The small molecule below binds the protein below.
Small molecule (SMILES): CC(=O)N[C@@H]1[C@@H](O)[C@H](O)[C@@H](CO)O[C@H]1O

Binding-site contacts:
Ligand atom C2 contacts residue GLN580 of chain 1.B at 3.6 Å.
Ligand atom O3 contacts residue GLN580 of chain 1.B at 4.2 Å.
Ligand atom O7 contacts residue ASN331 of chain 1.B at 4.3 Å.
Ligand atom N2 contacts residue GLN580 of chain 1.B at 2.8 Å (h-bond).
Ligand atom C8 contacts residue ASN331 of chain 1.B at 3.5 Å.
Ligand atom N2 contacts residue ASN331 of chain 1.B at 2.9 Å (h-bond).
Ligand atom O4 contacts residue THR581 of chain 1.B at 4.2 Å.
Ligand atom C2 contacts residue ASN331 of chain 1.B at 2.5 Å.
Ligand atom C3 contacts residue GLN580 of chain 1.B at 3.6 Å.
Ligand atom O7 contacts residue GLN580 of chain 1.B at 3.8 Å.
Ligand atom C5 contacts residue ASN331 of chain 1.B at 3.7 Å.
Ligand atom C7 contacts residue GLN580 of chain 1.B at 3.7 Å.
Ligand atom C7 contacts residue ASN331 of chain 1.B at 3.4 Å.
Ligand atom C4 contacts residue ASN331 of chain 1.B at 4.2 Å.
Ligand atom C3 contacts residue THR581 of chain 1.B at 4.4 Å.
Ligand atom O5 contacts residue ASN331 of chain 1.B at 2.4 Å (h-bond).
Ligand atom C3 contacts residue ASN331 of chain 1.B at 3.8 Å.
Ligand atom C1 contacts residue GLN580 of chain 1.B at 3.9 Å.
Ligand atom C1 contacts residue ASN331 of chain 1.B at 1.4 Å.

Sequence of chain 1.B:
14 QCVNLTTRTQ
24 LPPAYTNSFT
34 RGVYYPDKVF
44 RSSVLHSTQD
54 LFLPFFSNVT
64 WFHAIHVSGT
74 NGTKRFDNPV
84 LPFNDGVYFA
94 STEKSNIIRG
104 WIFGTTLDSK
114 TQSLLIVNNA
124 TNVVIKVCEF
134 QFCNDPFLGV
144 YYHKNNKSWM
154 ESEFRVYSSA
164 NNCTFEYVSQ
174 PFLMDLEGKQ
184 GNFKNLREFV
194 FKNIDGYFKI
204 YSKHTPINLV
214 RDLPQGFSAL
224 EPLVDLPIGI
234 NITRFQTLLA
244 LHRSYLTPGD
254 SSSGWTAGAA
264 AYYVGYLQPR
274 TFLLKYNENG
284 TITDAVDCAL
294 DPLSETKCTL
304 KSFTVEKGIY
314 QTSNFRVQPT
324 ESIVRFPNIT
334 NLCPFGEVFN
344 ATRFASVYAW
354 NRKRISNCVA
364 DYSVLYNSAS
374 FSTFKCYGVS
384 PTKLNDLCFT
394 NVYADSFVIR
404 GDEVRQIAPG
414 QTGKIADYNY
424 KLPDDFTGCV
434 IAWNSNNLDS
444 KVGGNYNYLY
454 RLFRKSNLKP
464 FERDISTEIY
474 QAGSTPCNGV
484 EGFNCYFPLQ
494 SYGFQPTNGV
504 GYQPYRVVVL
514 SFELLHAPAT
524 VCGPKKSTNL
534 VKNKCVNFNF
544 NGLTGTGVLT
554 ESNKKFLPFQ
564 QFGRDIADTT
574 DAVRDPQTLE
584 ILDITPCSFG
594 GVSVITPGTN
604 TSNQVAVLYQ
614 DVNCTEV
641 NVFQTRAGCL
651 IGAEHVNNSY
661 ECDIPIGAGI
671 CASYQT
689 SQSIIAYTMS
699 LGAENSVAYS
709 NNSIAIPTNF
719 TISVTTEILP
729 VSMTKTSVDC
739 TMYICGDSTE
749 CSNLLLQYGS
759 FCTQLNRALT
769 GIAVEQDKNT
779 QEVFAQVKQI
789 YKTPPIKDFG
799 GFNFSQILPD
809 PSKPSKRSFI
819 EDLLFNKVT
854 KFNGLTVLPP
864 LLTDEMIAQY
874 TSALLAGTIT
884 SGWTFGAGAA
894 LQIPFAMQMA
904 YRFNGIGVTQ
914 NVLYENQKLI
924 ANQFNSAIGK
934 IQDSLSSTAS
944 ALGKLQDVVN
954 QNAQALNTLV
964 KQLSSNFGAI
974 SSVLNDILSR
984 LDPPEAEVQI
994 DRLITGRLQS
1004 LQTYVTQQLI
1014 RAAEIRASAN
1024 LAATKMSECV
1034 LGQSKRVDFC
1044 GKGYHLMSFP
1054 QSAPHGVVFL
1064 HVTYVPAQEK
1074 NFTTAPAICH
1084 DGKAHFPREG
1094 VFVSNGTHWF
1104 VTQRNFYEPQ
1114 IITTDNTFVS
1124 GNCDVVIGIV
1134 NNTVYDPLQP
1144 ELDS